Sequence of chain 1.B:
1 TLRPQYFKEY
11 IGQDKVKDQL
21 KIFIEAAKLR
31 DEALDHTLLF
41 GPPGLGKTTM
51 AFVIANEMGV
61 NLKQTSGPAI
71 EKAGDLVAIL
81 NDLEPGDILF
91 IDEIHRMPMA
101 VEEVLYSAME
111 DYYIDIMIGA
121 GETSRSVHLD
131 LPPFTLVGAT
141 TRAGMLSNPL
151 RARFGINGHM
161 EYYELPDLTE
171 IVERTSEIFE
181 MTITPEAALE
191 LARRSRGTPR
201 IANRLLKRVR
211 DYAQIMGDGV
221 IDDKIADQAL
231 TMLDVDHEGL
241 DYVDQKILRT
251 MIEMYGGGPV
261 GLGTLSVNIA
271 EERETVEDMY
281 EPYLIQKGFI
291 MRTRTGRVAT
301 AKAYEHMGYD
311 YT

The protein below binds the small molecule below.
Small molecule (SMILES): Nc1ncnc2c1ncn2[C@@H]1O[C@H](COP(=O)(O)OP(=O)(O)OP(O)(O)=S)[C@@H](O)[C@H]1O

Binding-site contacts:
Ligand atom S1G contacts residue THR141 of chain 1.B at 3.4 Å (h-bond).
Ligand atom O1A contacts residue LYS47 of chain 1.B at 3.8 Å.
Ligand atom O2A contacts residue ARG3 of chain 1.B at 3.5 Å (salt-bridge).
Ligand atom C2' contacts residue THR49 of chain 1.B at 3.7 Å.
Ligand atom C2 contacts residue PRO4 of chain 1.B at 3.7 Å (hydrophobic).
Ligand atom O1A contacts residue GLY46 of chain 1.B at 3.5 Å.
Ligand atom O2B contacts residue MG1 of chain 1.M at 2.2 Å.
Ligand atom O2A contacts residue GLU110 of chain 1.A at 3.5 Å (salt-bridge).
Ligand atom O1B contacts residue GLY44 of chain 1.B at 3.8 Å.
Ligand atom O2' contacts residue LEU2 of chain 1.B at 3.4 Å (h-bond).
Ligand atom N7 contacts residue TYR163 of chain 1.B at 3.5 Å (h-bond).
Ligand atom O1B contacts residue LYS47 of chain 1.B at 3.1 Å (salt-bridge).
Ligand atom S1G contacts residue PRO43 of chain 1.B at 3.7 Å.
Ligand atom O1A contacts residue THR49 of chain 1.B at 3.0 Å (h-bond).
Ligand atom N6 contacts residue TYR163 of chain 1.B at 3.4 Å (h-bond).
Ligand atom N7 contacts residue LEU45 of chain 1.B at 3.8 Å.
Ligand atom O3B contacts residue GLY44 of chain 1.B at 2.9 Å (h-bond).
Ligand atom PA contacts residue ARG3 of chain 1.B at 3.9 Å.
Ligand atom O2B contacts residue THR48 of chain 1.B at 3.1 Å (h-bond).
Ligand atom O1A contacts residue ARG3 of chain 1.B at 3.5 Å (salt-bridge).
Ligand atom C5' contacts residue ARG200 of chain 1.B at 3.8 Å.
Ligand atom O3G contacts residue ARG200 of chain 1.B at 3.6 Å.
Ligand atom S1G contacts residue LYS47 of chain 1.B at 2.9 Å (salt-bridge).
Ligand atom O2G contacts residue ARG153 of chain 1.A at 3.9 Å.
Ligand atom O2A contacts residue ARG200 of chain 1.B at 3.5 Å (salt-bridge).
Ligand atom O3A contacts residue GLY44 of chain 1.B at 3.4 Å.
Ligand atom O3B contacts residue ARG200 of chain 1.B at 3.5 Å (salt-bridge).
Ligand atom N6 contacts residue ILE11 of chain 1.B at 2.9 Å (h-bond).
Ligand atom PB contacts residue GLY44 of chain 1.B at 3.7 Å.
Ligand atom O1B contacts residue GLY46 of chain 1.B at 3.6 Å.
Ligand atom PG contacts residue MG1 of chain 1.M at 3.4 Å.
Ligand atom O2' contacts residue ARG3 of chain 1.B at 3.8 Å.
Ligand atom C3' contacts residue ARG3 of chain 1.B at 3.8 Å.
Ligand atom PB contacts residue MG1 of chain 1.M at 3.6 Å.
Ligand atom O3G contacts residue ARG153 of chain 1.A at 3.0 Å (salt-bridge).
Ligand atom O1A contacts residue THR48 of chain 1.B at 3.5 Å (h-bond).
Ligand atom O3A contacts residue ARG200 of chain 1.B at 3.9 Å.
Ligand atom N6 contacts residue TYR10 of chain 1.B at 3.8 Å.
Ligand atom O2G contacts residue MG1 of chain 1.M at 1.9 Å.
Ligand atom O3A contacts residue GLY46 of chain 1.B at 3.6 Å (h-bond).

Sequence of chain 1.A:
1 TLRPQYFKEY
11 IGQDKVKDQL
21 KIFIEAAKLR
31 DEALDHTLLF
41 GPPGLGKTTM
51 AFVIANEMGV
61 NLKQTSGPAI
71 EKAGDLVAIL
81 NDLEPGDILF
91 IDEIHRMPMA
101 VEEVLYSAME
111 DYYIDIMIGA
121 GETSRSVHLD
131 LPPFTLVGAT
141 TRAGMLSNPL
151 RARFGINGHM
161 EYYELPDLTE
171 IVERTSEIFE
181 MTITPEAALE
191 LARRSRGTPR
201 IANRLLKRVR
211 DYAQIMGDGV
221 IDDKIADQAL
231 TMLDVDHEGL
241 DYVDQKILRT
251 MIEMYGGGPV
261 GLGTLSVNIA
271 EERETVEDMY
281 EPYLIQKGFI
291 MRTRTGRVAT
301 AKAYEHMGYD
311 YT